Sequence of chain 2.D:
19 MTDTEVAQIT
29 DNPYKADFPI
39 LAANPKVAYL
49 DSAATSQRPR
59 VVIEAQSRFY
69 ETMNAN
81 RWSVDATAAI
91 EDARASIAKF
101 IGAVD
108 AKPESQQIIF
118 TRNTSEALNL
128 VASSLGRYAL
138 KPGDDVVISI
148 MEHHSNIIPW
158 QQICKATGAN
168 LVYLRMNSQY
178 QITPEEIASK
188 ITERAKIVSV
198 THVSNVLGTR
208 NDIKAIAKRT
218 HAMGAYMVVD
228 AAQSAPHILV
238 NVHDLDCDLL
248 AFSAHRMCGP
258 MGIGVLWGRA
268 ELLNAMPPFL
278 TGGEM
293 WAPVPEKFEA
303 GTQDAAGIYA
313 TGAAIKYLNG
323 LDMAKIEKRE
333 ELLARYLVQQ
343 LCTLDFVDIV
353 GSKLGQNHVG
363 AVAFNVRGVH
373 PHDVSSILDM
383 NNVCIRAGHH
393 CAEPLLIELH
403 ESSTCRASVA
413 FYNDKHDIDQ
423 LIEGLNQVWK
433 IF

Sequence of chain 1.B:
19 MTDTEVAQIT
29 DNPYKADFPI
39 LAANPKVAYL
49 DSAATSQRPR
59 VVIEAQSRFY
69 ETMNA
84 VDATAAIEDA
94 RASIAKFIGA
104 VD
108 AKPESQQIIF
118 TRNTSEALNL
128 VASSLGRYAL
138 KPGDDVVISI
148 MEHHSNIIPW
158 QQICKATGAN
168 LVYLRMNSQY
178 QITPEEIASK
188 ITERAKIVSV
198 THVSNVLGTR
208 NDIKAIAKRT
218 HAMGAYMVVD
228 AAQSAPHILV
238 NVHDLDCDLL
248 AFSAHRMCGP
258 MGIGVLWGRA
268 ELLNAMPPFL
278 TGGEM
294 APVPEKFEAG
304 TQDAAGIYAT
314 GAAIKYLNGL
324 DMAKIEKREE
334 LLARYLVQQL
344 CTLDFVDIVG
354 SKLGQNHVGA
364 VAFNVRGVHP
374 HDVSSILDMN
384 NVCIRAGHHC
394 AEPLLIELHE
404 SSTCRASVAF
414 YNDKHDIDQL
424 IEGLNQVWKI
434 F

The protein below binds the small molecule below.
Small molecule (SMILES): Cc1ncc(COP(=O)(O)O)c(CNCC(=O)O)c1O

Binding-site contacts:
Ligand atom OXT contacts residue ALA51 of chain 2.D at 3.7 Å.
Ligand atom O contacts residue ARG408 of chain 2.D at 3.4 Å (salt-bridge).
Ligand atom C4 contacts residue HIS150 of chain 2.D at 3.7 Å.
Ligand atom C2A contacts residue THR198 of chain 2.D at 3.6 Å.
Ligand atom OP2 contacts residue ASN120 of chain 2.D at 3.2 Å.
Ligand atom C2 contacts residue ASP227 of chain 2.D at 3.2 Å.
Ligand atom O3 contacts residue ASN202 of chain 2.D at 3.1 Å.
Ligand atom O contacts residue ALA52 of chain 2.D at 3.5 Å.
Ligand atom OP3 contacts residue ARG253 of chain 2.D at 2.8 Å (salt-bridge).
Ligand atom C6 contacts residue ASP227 of chain 2.D at 3.4 Å.
Ligand atom CA contacts residue ALA51 of chain 2.D at 3.6 Å (hydrophobic).
Ligand atom C contacts residue ALA51 of chain 2.D at 3.5 Å (hydrophobic).
Ligand atom OP2 contacts residue SER122 of chain 2.D at 2.6 Å (h-bond).
Ligand atom OP3 contacts residue THR304 of chain 1.B at 3.7 Å.
Ligand atom OP3 contacts residue HIS252 of chain 2.D at 3.0 Å (h-bond).
Ligand atom OXT contacts residue ARG408 of chain 2.D at 2.7 Å (salt-bridge).
Ligand atom C6 contacts residue THR121 of chain 2.D at 3.5 Å.
Ligand atom C4A contacts residue ARG253 of chain 2.D at 3.0 Å.
Ligand atom N1 contacts residue ALA229 of chain 2.D at 3.8 Å.
Ligand atom P contacts residue ARG253 of chain 2.D at 3.4 Å.
Ligand atom C contacts residue ARG408 of chain 2.D at 3.7 Å.
Ligand atom P contacts residue SER122 of chain 2.D at 3.7 Å.
Ligand atom CA contacts residue ARG253 of chain 2.D at 3.0 Å.
Ligand atom C5A contacts residue HIS150 of chain 2.D at 3.5 Å.
Ligand atom C6 contacts residue HIS150 of chain 2.D at 3.7 Å.
Ligand atom OXT contacts residue ASN202 of chain 2.D at 3.1 Å (h-bond).
Ligand atom OP4 contacts residue THR121 of chain 2.D at 3.5 Å.
Ligand atom C2A contacts residue ASP227 of chain 2.D at 3.2 Å.
Ligand atom OP3 contacts residue ASN120 of chain 2.D at 3.4 Å.
Ligand atom N1 contacts residue ASP227 of chain 2.D at 2.5 Å (salt-bridge).
Ligand atom OP3 contacts residue SER250 of chain 2.D at 2.7 Å (h-bond).
Ligand atom OP4 contacts residue ARG253 of chain 2.D at 3.1 Å (salt-bridge).
Ligand atom O3 contacts residue GLN230 of chain 2.D at 3.3 Å.
Ligand atom OP2 contacts residue THR121 of chain 2.D at 3.3 Å (h-bond).
Ligand atom OP1 contacts residue THR304 of chain 1.B at 2.7 Å (h-bond).
Ligand atom N contacts residue ASN202 of chain 2.D at 3.7 Å.
Ligand atom C5 contacts residue HIS150 of chain 2.D at 3.7 Å.
Ligand atom N contacts residue HIS150 of chain 2.D at 3.6 Å.
Ligand atom OP1 contacts residue ARG253 of chain 2.D at 3.1 Å (salt-bridge).
Ligand atom N contacts residue ARG253 of chain 2.D at 3.6 Å (salt-bridge).